Sequence of chain 1.B:
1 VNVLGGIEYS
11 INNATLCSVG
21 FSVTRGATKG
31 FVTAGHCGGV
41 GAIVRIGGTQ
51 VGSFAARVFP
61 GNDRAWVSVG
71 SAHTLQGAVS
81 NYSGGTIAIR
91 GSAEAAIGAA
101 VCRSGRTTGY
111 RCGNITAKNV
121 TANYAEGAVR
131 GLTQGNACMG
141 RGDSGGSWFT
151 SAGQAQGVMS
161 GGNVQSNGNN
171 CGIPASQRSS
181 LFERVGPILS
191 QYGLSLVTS

A protein and the small-molecule ligand that binds it are described below.
Small molecule (SMILES): NCCc1ccc(S(=O)(=O)F)cc1

Binding-site contacts:
Ligand atom C1 contacts residue ARG141 of chain 1.B at 4.3 Å.
Ligand atom C1 contacts residue SER144 of chain 1.B at 3.4 Å.
Ligand atom F contacts residue ASP143 of chain 1.B at 3.5 Å.
Ligand atom S contacts residue GLY140 of chain 1.B at 4.0 Å.
Ligand atom O1S contacts residue ASP143 of chain 1.B at 4.0 Å.
Ligand atom C6 contacts residue GLY162 of chain 1.B at 4.0 Å.
Ligand atom C5 contacts residue VAL164 of chain 1.B at 3.8 Å (hydrophobic).
Ligand atom C4 contacts residue VAL164 of chain 1.B at 4.3 Å (hydrophobic).
Ligand atom C5 contacts residue GLY161 of chain 1.B at 3.8 Å.
Ligand atom O1S contacts residue MET159 of chain 1.B at 3.7 Å.
Ligand atom C6 contacts residue VAL164 of chain 1.B at 4.0 Å (hydrophobic).
Ligand atom O2S contacts residue HIS36 of chain 1.B at 4.0 Å.
Ligand atom C3 contacts residue ARG141 of chain 1.B at 3.8 Å.
Ligand atom C7 contacts residue GLY162 of chain 1.B at 4.0 Å.
Ligand atom F contacts residue GLY140 of chain 1.B at 3.5 Å.
Ligand atom F contacts residue GLY142 of chain 1.B at 3.0 Å.
Ligand atom N8 contacts residue TYR124 of chain 1.B at 3.8 Å.
Ligand atom C1 contacts residue GLY161 of chain 1.B at 4.3 Å.
Ligand atom C6 contacts residue GLY161 of chain 1.B at 3.6 Å.
Ligand atom O1S contacts residue GLY140 of chain 1.B at 3.2 Å (h-bond).
Ligand atom O2S contacts residue SER144 of chain 1.B at 2.2 Å (h-bond).
Ligand atom C2 contacts residue ARG141 of chain 1.B at 4.3 Å.
Ligand atom C6 contacts residue MET139 of chain 1.B at 3.8 Å (hydrophobic).
Ligand atom S contacts residue SER144 of chain 1.B at 2.5 Å (h-bond).
Ligand atom O2S contacts residue MET159 of chain 1.B at 3.5 Å.
Ligand atom F contacts residue ARG141 of chain 1.B at 3.4 Å.
Ligand atom O1S contacts residue MET139 of chain 1.B at 3.2 Å (h-bond).
Ligand atom C2 contacts residue SER144 of chain 1.B at 3.4 Å.
Ligand atom C4 contacts residue ARG141 of chain 1.B at 4.2 Å.
Ligand atom O2S contacts residue SER160 of chain 1.B at 3.8 Å.
Ligand atom C7 contacts residue ARG141 of chain 1.B at 3.9 Å.
Ligand atom S contacts residue MET159 of chain 1.B at 4.2 Å.
Ligand atom C7 contacts residue VAL164 of chain 1.B at 4.0 Å (hydrophobic).
Ligand atom O1S contacts residue ARG141 of chain 1.B at 4.1 Å.
Ligand atom S contacts residue ARG141 of chain 1.B at 4.2 Å.
Ligand atom F contacts residue SER144 of chain 1.B at 2.1 Å.
Ligand atom O1S contacts residue SER144 of chain 1.B at 3.8 Å.
Ligand atom O2S contacts residue GLY161 of chain 1.B at 4.1 Å.
Ligand atom C4 contacts residue GLY162 of chain 1.B at 4.2 Å.
Ligand atom C5 contacts residue GLY162 of chain 1.B at 3.5 Å.